This protein binds this small molecule.
Small molecule (SMILES): CC(=O)N[C@@H]1[C@@H](O)[C@H](O)[C@@H](CO)O[C@H]1O

Binding-site contacts:
Ligand atom O5 contacts residue LYS180 of chain 1.G at 4.2 Å.
Ligand atom C2 contacts residue ASN182 of chain 1.G at 2.5 Å.
Ligand atom N2 contacts residue ASN182 of chain 1.G at 2.9 Å (h-bond).
Ligand atom N2 contacts residue LYS180 of chain 1.G at 4.1 Å.
Ligand atom C1 contacts residue LYS180 of chain 1.G at 3.7 Å.
Ligand atom C8 contacts residue LYS180 of chain 1.G at 4.0 Å.
Ligand atom C7 contacts residue ASN182 of chain 1.G at 3.4 Å.
Ligand atom O7 contacts residue ASN182 of chain 1.G at 3.6 Å (h-bond).
Ligand atom C1 contacts residue ASN182 of chain 1.G at 1.5 Å.
Ligand atom C8 contacts residue ASN182 of chain 1.G at 3.6 Å.
Ligand atom C3 contacts residue ASN182 of chain 1.G at 3.8 Å.
Ligand atom C7 contacts residue SER183 of chain 1.G at 4.3 Å.
Ligand atom C5 contacts residue ASN182 of chain 1.G at 3.7 Å.
Ligand atom C5 contacts residue LYS180 of chain 1.G at 4.5 Å.
Ligand atom C8 contacts residue SER183 of chain 1.G at 3.1 Å.
Ligand atom O5 contacts residue ASN182 of chain 1.G at 2.4 Å (h-bond).
Ligand atom C4 contacts residue ASN182 of chain 1.G at 4.2 Å.

Sequence of chain 1.G:
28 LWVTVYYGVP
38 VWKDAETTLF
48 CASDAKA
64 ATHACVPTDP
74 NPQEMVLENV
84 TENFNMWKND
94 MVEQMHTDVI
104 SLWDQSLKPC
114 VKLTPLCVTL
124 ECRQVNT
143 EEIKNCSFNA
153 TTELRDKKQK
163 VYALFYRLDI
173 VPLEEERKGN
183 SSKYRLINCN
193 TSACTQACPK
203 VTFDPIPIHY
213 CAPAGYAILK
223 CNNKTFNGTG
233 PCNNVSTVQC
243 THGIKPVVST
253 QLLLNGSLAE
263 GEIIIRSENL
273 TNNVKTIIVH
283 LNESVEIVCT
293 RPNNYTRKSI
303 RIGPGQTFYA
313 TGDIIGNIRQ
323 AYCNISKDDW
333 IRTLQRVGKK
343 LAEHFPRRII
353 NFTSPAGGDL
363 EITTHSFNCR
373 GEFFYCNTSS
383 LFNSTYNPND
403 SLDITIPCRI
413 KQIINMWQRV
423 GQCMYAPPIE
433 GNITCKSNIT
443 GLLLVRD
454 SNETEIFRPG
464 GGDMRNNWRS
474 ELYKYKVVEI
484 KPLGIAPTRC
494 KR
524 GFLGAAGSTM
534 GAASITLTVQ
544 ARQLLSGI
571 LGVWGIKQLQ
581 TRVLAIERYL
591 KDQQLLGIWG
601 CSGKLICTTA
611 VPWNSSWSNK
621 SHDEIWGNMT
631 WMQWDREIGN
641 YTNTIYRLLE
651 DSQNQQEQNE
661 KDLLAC